Binding-site contacts:
Ligand atom C contacts residue SER145 of chain 1.I at 3.9 Å.
Ligand atom CA contacts residue GLU253 of chain 1.K at 3.5 Å.
Ligand atom CM contacts residue TRP156 of chain 1.I at 4.0 Å (hydrophobic).
Ligand atom O contacts residue GLY190 of chain 1.I at 4.2 Å.
Ligand atom N contacts residue ASN191 of chain 1.I at 4.0 Å.
Ligand atom CA contacts residue GLY190 of chain 1.I at 3.3 Å.
Ligand atom O contacts residue NAP1 of chain 1.TA at 3.1 Å.
Ligand atom C contacts residue GLY190 of chain 1.I at 4.0 Å.
Ligand atom CA contacts residue NAP1 of chain 1.TA at 3.8 Å.
Ligand atom N contacts residue GLU253 of chain 1.K at 2.7 Å (salt-bridge).
Ligand atom CA contacts residue SER145 of chain 1.I at 4.3 Å.
Ligand atom N contacts residue THR147 of chain 1.I at 2.8 Å (h-bond).
Ligand atom C contacts residue NAP1 of chain 1.TA at 3.4 Å.
Ligand atom CA contacts residue TYR204 of chain 1.I at 3.7 Å (hydrophobic).
Ligand atom CA contacts residue ASN191 of chain 1.I at 3.5 Å.
Ligand atom O contacts residue TYR159 of chain 1.I at 2.7 Å (h-bond).
Ligand atom N contacts residue NAP1 of chain 1.TA at 4.2 Å.
Ligand atom C contacts residue TRP156 of chain 1.I at 4.4 Å (hydrophobic).
Ligand atom CA contacts residue LEU197 of chain 1.I at 4.4 Å (hydrophobic).
Ligand atom N contacts residue ILE146 of chain 1.I at 4.0 Å.
Ligand atom N contacts residue SER145 of chain 1.I at 3.5 Å (h-bond).
Ligand atom CM contacts residue TYR159 of chain 1.I at 3.4 Å (hydrophobic).
Ligand atom CM contacts residue PHE97 of chain 1.I at 3.6 Å (hydrophobic).
Ligand atom N contacts residue GLY190 of chain 1.I at 3.0 Å (h-bond).
Ligand atom CM contacts residue NAP1 of chain 1.TA at 3.7 Å.
Ligand atom CA contacts residue TRP156 of chain 1.I at 4.0 Å (hydrophobic).
Ligand atom O contacts residue SER145 of chain 1.I at 2.8 Å (h-bond).
Ligand atom C contacts residue TYR159 of chain 1.I at 3.4 Å (hydrophobic).
Ligand atom CM contacts residue LEU197 of chain 1.I at 3.9 Å (hydrophobic).
Ligand atom C contacts residue THR147 of chain 1.I at 4.1 Å.
Ligand atom CA contacts residue THR147 of chain 1.I at 3.8 Å.
Ligand atom N contacts residue TYR204 of chain 1.I at 4.4 Å.
Ligand atom O contacts residue THR147 of chain 1.I at 3.8 Å.

Sequence of chain 1.I:
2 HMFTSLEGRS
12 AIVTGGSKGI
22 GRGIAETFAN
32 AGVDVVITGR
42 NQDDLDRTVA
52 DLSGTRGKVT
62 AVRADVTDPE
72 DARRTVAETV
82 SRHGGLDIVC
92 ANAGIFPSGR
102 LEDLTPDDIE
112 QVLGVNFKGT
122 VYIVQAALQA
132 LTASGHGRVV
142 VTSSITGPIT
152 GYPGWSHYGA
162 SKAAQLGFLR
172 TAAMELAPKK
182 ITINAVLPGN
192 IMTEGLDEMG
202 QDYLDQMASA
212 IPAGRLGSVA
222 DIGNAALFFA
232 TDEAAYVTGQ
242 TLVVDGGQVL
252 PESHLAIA

Sequence of chain 1.K:
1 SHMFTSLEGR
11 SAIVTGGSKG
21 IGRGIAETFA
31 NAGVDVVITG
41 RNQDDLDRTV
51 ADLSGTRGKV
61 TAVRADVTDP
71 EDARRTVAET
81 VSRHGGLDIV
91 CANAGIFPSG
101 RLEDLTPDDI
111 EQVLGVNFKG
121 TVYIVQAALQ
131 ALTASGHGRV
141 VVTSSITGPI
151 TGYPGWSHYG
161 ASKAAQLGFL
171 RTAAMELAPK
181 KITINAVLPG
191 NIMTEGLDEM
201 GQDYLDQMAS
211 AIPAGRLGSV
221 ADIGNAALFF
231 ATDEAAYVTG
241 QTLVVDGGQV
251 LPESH

A small-molecule ligand and the protein it binds are described below.
Small molecule (SMILES): CC(=O)CN